Binding-site contacts:
Ligand atom N1 contacts residue ILE478 of chain 1.C at 3.4 Å.
Ligand atom O1A contacts residue GLY522 of chain 1.C at 3.5 Å.
Ligand atom C1' contacts residue THR687 of chain 1.C at 3.7 Å.
Ligand atom N1 contacts residue ILE655 of chain 1.C at 3.7 Å.
Ligand atom C2 contacts residue ASP477 of chain 1.C at 3.0 Å.
Ligand atom O2B contacts residue LYS523 of chain 1.C at 3.0 Å (salt-bridge).
Ligand atom C6 contacts residue ILE655 of chain 1.C at 3.7 Å (hydrophobic).
Ligand atom N1 contacts residue ASP477 of chain 1.C at 3.6 Å (salt-bridge).
Ligand atom C8 contacts residue GLY520 of chain 1.C at 3.4 Å.
Ligand atom N1 contacts residue GLY479 of chain 1.C at 3.1 Å (h-bond).
Ligand atom O1A contacts residue THR524 of chain 1.C at 3.2 Å.
Ligand atom N3 contacts residue LEU525 of chain 1.C at 3.3 Å.
Ligand atom O3A contacts residue CYS521 of chain 1.C at 3.7 Å.
Ligand atom C8 contacts residue GLY683 of chain 1.C at 3.4 Å.
Ligand atom PG contacts residue MG1 of chain 1.X at 3.5 Å.
Ligand atom O2' contacts residue THR687 of chain 1.C at 3.3 Å (h-bond).
Ligand atom N7 contacts residue GLY522 of chain 1.C at 3.4 Å (h-bond).
Ligand atom O2A contacts residue MG1 of chain 1.X at 2.4 Å.
Ligand atom O2G contacts residue MG1 of chain 1.X at 2.0 Å.
Ligand atom O1A contacts residue LEU525 of chain 1.C at 3.0 Å (h-bond).
Ligand atom S1G contacts residue ARG765 of chain 1.D at 2.9 Å (salt-bridge).
Ligand atom C4 contacts residue LEU525 of chain 1.C at 3.3 Å (hydrophobic).
Ligand atom N7 contacts residue GLY520 of chain 1.C at 3.7 Å.
Ligand atom C5 contacts residue LEU525 of chain 1.C at 3.6 Å (hydrophobic).
Ligand atom O3A contacts residue GLY522 of chain 1.C at 3.1 Å (h-bond).
Ligand atom N7 contacts residue CYS521 of chain 1.C at 3.3 Å.
Ligand atom O3G contacts residue ASN623 of chain 1.C at 3.2 Å (h-bond).
Ligand atom O1B contacts residue THR524 of chain 1.C at 2.7 Å (h-bond).
Ligand atom C2 contacts residue LEU525 of chain 1.C at 3.7 Å (hydrophobic).
Ligand atom N7 contacts residue GLY683 of chain 1.C at 3.6 Å.
Ligand atom O4' contacts residue ALA684 of chain 1.C at 3.5 Å.
Ligand atom O3G contacts residue ARG765 of chain 1.D at 3.3 Å (salt-bridge).
Ligand atom O2A contacts residue THR524 of chain 1.C at 3.3 Å (h-bond).
Ligand atom O1B contacts residue MG1 of chain 1.X at 2.7 Å.
Ligand atom C8 contacts residue ALA684 of chain 1.C at 3.6 Å (hydrophobic).
Ligand atom O3B contacts residue GLY520 of chain 1.C at 2.8 Å (h-bond).
Ligand atom S1G contacts residue PRO635 of chain 1.D at 3.5 Å.
Ligand atom N6 contacts residue GLY479 of chain 1.C at 3.5 Å (h-bond).
Ligand atom O3A contacts residue LYS523 of chain 1.C at 3.2 Å (salt-bridge).
Ligand atom N6 contacts residue CYS521 of chain 1.C at 3.5 Å (h-bond).

The small molecule below binds the protein below.
Small molecule (SMILES): Nc1ncnc2c1ncn2[C@@H]1O[C@H](COP(=O)(O)OP(=O)(O)OP(O)(O)=S)[C@@H](O)[C@H]1O

Sequence of chain 1.D:
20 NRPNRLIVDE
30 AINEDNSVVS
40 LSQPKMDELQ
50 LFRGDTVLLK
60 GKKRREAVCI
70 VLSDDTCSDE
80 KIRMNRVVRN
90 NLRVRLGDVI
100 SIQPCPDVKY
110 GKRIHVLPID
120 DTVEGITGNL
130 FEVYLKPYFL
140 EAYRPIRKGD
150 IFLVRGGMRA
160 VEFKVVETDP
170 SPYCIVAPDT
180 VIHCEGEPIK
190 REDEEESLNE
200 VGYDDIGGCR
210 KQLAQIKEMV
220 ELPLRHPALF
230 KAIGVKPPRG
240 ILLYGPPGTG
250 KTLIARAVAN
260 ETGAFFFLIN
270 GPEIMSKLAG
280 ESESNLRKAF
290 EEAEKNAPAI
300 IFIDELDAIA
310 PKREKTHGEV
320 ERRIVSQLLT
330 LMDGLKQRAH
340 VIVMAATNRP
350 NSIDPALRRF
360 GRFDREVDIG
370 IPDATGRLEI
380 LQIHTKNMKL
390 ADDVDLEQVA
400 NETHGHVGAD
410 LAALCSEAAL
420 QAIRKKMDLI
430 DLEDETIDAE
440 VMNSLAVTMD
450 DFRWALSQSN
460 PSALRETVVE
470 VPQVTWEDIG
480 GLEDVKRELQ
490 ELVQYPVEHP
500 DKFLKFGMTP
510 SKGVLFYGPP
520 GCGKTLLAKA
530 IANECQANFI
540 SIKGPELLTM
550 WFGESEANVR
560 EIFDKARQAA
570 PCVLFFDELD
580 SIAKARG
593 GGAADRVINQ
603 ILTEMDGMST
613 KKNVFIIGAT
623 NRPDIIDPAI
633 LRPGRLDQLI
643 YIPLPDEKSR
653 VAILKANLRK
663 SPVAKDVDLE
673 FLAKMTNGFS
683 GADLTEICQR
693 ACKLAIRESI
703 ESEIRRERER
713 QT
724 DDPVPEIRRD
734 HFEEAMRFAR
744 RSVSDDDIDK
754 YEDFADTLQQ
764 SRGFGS

Sequence of chain 1.C:
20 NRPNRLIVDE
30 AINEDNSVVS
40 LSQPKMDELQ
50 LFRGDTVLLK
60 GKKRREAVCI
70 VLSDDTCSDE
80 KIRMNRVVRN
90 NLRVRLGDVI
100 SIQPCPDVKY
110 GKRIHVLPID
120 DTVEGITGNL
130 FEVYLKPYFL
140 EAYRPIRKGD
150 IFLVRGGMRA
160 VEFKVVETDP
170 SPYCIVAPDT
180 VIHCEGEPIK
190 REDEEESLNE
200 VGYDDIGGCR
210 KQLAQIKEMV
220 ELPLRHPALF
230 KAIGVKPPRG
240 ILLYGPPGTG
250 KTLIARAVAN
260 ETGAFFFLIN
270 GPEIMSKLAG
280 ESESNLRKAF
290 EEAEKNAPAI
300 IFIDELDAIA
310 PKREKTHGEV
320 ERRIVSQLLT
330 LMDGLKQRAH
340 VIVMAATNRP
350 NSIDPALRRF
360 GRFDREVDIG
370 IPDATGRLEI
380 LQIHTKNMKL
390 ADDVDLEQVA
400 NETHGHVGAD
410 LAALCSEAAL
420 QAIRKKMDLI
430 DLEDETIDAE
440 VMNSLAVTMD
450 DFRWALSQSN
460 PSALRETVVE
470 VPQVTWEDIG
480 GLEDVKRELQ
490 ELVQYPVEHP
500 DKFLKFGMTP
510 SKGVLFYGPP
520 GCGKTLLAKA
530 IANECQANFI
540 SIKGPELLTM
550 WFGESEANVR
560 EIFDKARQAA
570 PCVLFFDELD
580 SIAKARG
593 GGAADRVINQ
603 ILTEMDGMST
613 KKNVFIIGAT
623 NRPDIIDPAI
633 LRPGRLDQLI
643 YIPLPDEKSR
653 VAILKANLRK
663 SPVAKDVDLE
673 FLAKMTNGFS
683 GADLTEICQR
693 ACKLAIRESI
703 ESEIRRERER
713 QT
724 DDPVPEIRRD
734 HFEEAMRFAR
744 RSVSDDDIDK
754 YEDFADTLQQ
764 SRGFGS